This protein binds this small molecule.
Small molecule (SMILES): O=C[C@@H](O)[C@@H](O)[C@@H](O)[C@@H](O)CO

Binding-site contacts:
Ligand atom O2 contacts residue MN1 of chain 1.C at 2.1 Å.
Ligand atom O1 contacts residue MN1 of chain 1.C at 2.4 Å.
Ligand atom O5 contacts residue ARG250 of chain 1.A at 3.4 Å (salt-bridge).
Ligand atom O4 contacts residue CYS110 of chain 1.A at 3.4 Å (h-bond).
Ligand atom O2 contacts residue LYS118 of chain 1.A at 2.6 Å (salt-bridge).
Ligand atom C6 contacts residue ILE72 of chain 1.A at 3.7 Å (hydrophobic).
Ligand atom O2 contacts residue GLU120 of chain 1.A at 2.8 Å (salt-bridge).
Ligand atom C3 contacts residue LYS118 of chain 1.A at 3.9 Å.
Ligand atom O2 contacts residue HIS115 of chain 1.A at 2.9 Å (h-bond).
Ligand atom C2 contacts residue GLU211 of chain 1.A at 2.9 Å.
Ligand atom O3 contacts residue LYS118 of chain 1.A at 3.4 Å (salt-bridge).
Ligand atom O6 contacts residue ARG250 of chain 1.A at 2.8 Å (salt-bridge).
Ligand atom O3 contacts residue LYS100 of chain 1.A at 3.5 Å.
Ligand atom O5 contacts residue LYS100 of chain 1.A at 3.7 Å.
Ligand atom O1 contacts residue GLU120 of chain 1.A at 2.9 Å (salt-bridge).
Ligand atom C1 contacts residue HIS113 of chain 1.A at 3.5 Å.
Ligand atom C5 contacts residue ILE72 of chain 1.A at 3.3 Å (hydrophobic).
Ligand atom O3 contacts residue GLU211 of chain 1.A at 3.2 Å (salt-bridge).
Ligand atom C6 contacts residue ARG250 of chain 1.A at 3.0 Å.
Ligand atom O6 contacts residue PHE241 of chain 1.A at 3.7 Å.
Ligand atom O6 contacts residue ASN239 of chain 1.A at 3.9 Å.
Ligand atom O4 contacts residue HIS113 of chain 1.A at 3.7 Å.
Ligand atom C1 contacts residue GLU120 of chain 1.A at 3.6 Å.
Ligand atom C5 contacts residue GLU218 of chain 1.A at 3.6 Å.
Ligand atom C1 contacts residue GLU211 of chain 1.A at 3.7 Å.
Ligand atom C1 contacts residue CYS110 of chain 1.A at 3.7 Å (hydrophobic).
Ligand atom O2 contacts residue HIS113 of chain 1.A at 3.6 Å (h-bond).
Ligand atom O1 contacts residue PHE197 of chain 1.A at 3.8 Å.
Ligand atom O1 contacts residue TYR122 of chain 1.A at 3.7 Å.
Ligand atom O5 contacts residue GLU218 of chain 1.A at 2.3 Å (salt-bridge).
Ligand atom C1 contacts residue MN1 of chain 1.C at 2.7 Å.
Ligand atom C3 contacts residue GLU211 of chain 1.A at 3.5 Å.
Ligand atom O2 contacts residue GLU211 of chain 1.A at 3.7 Å.
Ligand atom C5 contacts residue ARG250 of chain 1.A at 3.8 Å.
Ligand atom C2 contacts residue LYS118 of chain 1.A at 3.5 Å.
Ligand atom C2 contacts residue GLU120 of chain 1.A at 3.5 Å.
Ligand atom O1 contacts residue HIS113 of chain 1.A at 3.3 Å.
Ligand atom C6 contacts residue GLU218 of chain 1.A at 3.9 Å.
Ligand atom O1 contacts residue HIS195 of chain 1.A at 3.1 Å (h-bond).
Ligand atom C2 contacts residue MN1 of chain 1.C at 2.8 Å.

Sequence of chain 1.A:
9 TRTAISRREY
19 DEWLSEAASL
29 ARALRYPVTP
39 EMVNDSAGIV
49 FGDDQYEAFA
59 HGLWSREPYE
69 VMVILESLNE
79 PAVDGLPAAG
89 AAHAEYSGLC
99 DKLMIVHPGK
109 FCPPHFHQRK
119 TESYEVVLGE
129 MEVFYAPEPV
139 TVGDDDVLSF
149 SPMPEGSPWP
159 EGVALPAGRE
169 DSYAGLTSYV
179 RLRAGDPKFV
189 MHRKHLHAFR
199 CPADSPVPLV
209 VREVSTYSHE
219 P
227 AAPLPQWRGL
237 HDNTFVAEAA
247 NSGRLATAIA